Binding-site contacts:
Ligand atom C contacts residue LYS52 of chain 1.F at 2.6 Å.
Ligand atom CD2 contacts residue LYS52 of chain 1.F at 4.0 Å.
Ligand atom NE2 contacts residue ILE147 of chain 1.E at 3.8 Å.
Ligand atom N contacts residue SER146 of chain 1.E at 4.0 Å.
Ligand atom CB contacts residue LYS52 of chain 1.F at 3.0 Å.
Ligand atom CB contacts residue SER146 of chain 1.E at 3.9 Å.
Ligand atom CD1 contacts residue LEU50 of chain 1.F at 3.7 Å (hydrophobic).
Ligand atom CA contacts residue SER146 of chain 1.E at 3.8 Å.
Ligand atom CD contacts residue LEU50 of chain 1.F at 3.8 Å (hydrophobic).
Ligand atom O contacts residue ALA65 of chain 1.F at 4.1 Å.
Ligand atom CD2 contacts residue ASN45 of chain 1.F at 4.3 Å.
Ligand atom N contacts residue SER146 of chain 1.E at 3.9 Å.
Ligand atom CA contacts residue GLY66 of chain 1.F at 3.4 Å.
Ligand atom O contacts residue GLY66 of chain 1.F at 1.4 Å (h-bond).
Ligand atom CD1 contacts residue PHE68 of chain 1.F at 4.1 Å (hydrophobic).
Ligand atom OH contacts residue ARG26 of chain 1.F at 1.7 Å (salt-bridge).
Ligand atom C contacts residue SER146 of chain 1.E at 3.6 Å.
Ligand atom OXT contacts residue PHE71 of chain 1.F at 4.1 Å.
Ligand atom O contacts residue ALA27 of chain 1.F at 3.7 Å.
Ligand atom CE1 contacts residue ARG26 of chain 1.F at 3.5 Å.
Ligand atom CG contacts residue LYS52 of chain 1.F at 4.0 Å.
Ligand atom NE2 contacts residue LEU50 of chain 1.F at 2.6 Å.
Ligand atom C contacts residue GLY66 of chain 1.F at 2.5 Å.
Ligand atom N contacts residue GLY66 of chain 1.F at 3.2 Å (h-bond).
Ligand atom CZ contacts residue ARG26 of chain 1.F at 2.3 Å.
Ligand atom CD2 contacts residue ARG26 of chain 1.F at 3.0 Å.
Ligand atom CB contacts residue ARG26 of chain 1.F at 4.0 Å.
Ligand atom CD contacts residue ILE147 of chain 1.E at 4.1 Å (hydrophobic).
Ligand atom CB contacts residue GLY66 of chain 1.F at 4.2 Å.
Ligand atom N contacts residue LYS52 of chain 1.F at 4.2 Å.
Ligand atom CE2 contacts residue ARG26 of chain 1.F at 2.5 Å.
Ligand atom O contacts residue LYS52 of chain 1.F at 3.7 Å.
Ligand atom OXT contacts residue LYS52 of chain 1.F at 1.9 Å (salt-bridge).
Ligand atom OXT contacts residue ALA65 of chain 1.F at 4.1 Å.
Ligand atom OXT contacts residue GLY66 of chain 1.F at 3.4 Å (h-bond).
Ligand atom CD1 contacts residue ARG26 of chain 1.F at 4.0 Å.
Ligand atom O contacts residue LYS67 of chain 1.F at 3.6 Å.
Ligand atom O contacts residue SER146 of chain 1.E at 3.8 Å.
Ligand atom CG contacts residue ARG26 of chain 1.F at 3.9 Å.
Ligand atom CA contacts residue LYS52 of chain 1.F at 2.9 Å.

Sequence of chain 1.E:
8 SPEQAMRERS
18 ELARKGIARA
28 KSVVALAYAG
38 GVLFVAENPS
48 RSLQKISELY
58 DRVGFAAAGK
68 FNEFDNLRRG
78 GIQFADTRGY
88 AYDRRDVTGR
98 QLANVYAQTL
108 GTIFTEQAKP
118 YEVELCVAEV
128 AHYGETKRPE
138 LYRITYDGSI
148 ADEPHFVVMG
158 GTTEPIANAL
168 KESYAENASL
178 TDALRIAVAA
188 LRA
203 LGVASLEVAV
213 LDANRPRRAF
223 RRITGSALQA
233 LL

The protein below binds the small molecule below.
Small molecule (SMILES): CC(C)C[C@H](NC(=O)[C@H](Cc1ccc(O)cc1)NC(=O)[C@H](CCC(N)=O)NC(=O)CN)C(=O)O

Sequence of chain 1.F:
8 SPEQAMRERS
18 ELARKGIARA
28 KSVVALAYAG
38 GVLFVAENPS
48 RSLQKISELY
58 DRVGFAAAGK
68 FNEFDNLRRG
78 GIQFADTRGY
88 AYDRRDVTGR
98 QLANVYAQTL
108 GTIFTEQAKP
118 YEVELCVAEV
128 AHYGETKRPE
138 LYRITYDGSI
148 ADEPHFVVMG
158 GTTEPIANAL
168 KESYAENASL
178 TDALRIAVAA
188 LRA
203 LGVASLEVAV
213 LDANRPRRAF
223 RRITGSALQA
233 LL